The protein below binds the small molecule below.
Small molecule (SMILES): CC(=O)N[C@@H]1[C@@H](O)[C@H](O)[C@@H](CO)O[C@H]1O

Binding-site contacts:
Ligand atom C5 contacts residue THR162 of chain 1.C at 4.2 Å.
Ligand atom O5 contacts residue THR162 of chain 1.C at 4.2 Å.
Ligand atom O5 contacts residue ASP163 of chain 1.C at 4.2 Å.
Ligand atom C6 contacts residue THR162 of chain 1.C at 4.5 Å.
Ligand atom O7 contacts residue ASN160 of chain 1.C at 3.8 Å.
Ligand atom C7 contacts residue ASN160 of chain 1.C at 3.6 Å.
Ligand atom N2 contacts residue ASN160 of chain 1.C at 3.0 Å (h-bond).
Ligand atom O5 contacts residue ASN160 of chain 1.C at 2.3 Å (h-bond).
Ligand atom C1 contacts residue THR162 of chain 1.C at 4.3 Å.
Ligand atom C1 contacts residue ASN160 of chain 1.C at 1.4 Å.
Ligand atom O6 contacts residue ASP163 of chain 1.C at 4.4 Å.
Ligand atom C3 contacts residue ASN160 of chain 1.C at 3.8 Å.
Ligand atom C2 contacts residue ASN160 of chain 1.C at 2.5 Å.
Ligand atom C5 contacts residue ASN160 of chain 1.C at 3.6 Å.
Ligand atom O6 contacts residue THR162 of chain 1.C at 3.5 Å.
Ligand atom C4 contacts residue ASN160 of chain 1.C at 4.2 Å.

Sequence of chain 1.C:
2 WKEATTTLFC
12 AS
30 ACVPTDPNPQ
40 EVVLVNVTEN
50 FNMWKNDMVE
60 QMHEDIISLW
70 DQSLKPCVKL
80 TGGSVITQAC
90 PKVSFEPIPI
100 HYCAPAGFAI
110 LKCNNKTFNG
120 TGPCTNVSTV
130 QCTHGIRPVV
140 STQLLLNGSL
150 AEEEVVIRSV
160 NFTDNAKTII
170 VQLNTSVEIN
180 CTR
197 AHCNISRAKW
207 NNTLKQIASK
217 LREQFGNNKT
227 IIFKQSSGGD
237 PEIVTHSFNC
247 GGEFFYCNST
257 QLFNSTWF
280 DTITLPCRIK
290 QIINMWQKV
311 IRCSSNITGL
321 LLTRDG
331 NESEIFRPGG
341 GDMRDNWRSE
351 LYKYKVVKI